A small-molecule ligand and the protein it binds are described below.
Small molecule (SMILES): Cc1cn([C@H]2C[C@H](O[P](=O)(O)OC[C@H]3O[C@@H](n4cc(C)c(=O)[nH]c4=O)C[C@@H]3O[P](=O)(O)OC[C@H]3O[C@@H](n4ccc(N)nc4=O)C[C@@H]3O[P](=O)(O)OC[C@H]3O[C@@H](n4cnc5c(=O)nc(N)[nH]c54)C[C@@H]3O[P](=O)(O)OC[C@H]3O[C@@H](n4cnc5c(=O)nc(N)[nH]c54)C[C@@H]3O)[C@@H](COP(=O)(O)O)O2)c(=O)[nH]c1=O

Sequence of chain 1.D:
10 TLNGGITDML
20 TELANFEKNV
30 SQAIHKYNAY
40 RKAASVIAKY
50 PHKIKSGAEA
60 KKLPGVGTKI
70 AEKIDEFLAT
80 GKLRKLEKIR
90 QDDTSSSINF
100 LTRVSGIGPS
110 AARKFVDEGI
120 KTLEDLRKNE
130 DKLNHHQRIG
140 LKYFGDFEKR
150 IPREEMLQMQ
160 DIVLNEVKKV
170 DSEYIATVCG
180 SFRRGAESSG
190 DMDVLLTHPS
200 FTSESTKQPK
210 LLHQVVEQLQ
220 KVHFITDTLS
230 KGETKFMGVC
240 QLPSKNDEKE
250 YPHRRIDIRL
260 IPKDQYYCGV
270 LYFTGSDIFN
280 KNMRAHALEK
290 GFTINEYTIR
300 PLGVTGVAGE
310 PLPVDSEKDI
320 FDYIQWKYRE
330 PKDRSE

Binding-site contacts:
Ligand atom C1' contacts residue ALA38 of chain 1.D at 3.6 Å (hydrophobic).
Ligand atom C4' contacts residue GLY64 of chain 1.D at 3.4 Å.
Ligand atom OP1 contacts residue NA1 of chain 1.G at 2.6 Å (h-bond).
Ligand atom OP1 contacts residue THR67 of chain 1.D at 3.7 Å.
Ligand atom OP1 contacts residue GLY64 of chain 1.D at 2.9 Å (h-bond).
Ligand atom P contacts residue LYS68 of chain 1.D at 3.7 Å.
Ligand atom OP1 contacts residue GLY66 of chain 1.D at 2.9 Å (h-bond).
Ligand atom C5' contacts residue TYR39 of chain 1.D at 3.7 Å (hydrophobic).
Ligand atom OP2 contacts residue VAL65 of chain 1.D at 3.7 Å.
Ligand atom P contacts residue GLY64 of chain 1.D at 3.8 Å.
Ligand atom P contacts residue NA1 of chain 1.G at 3.7 Å.
Ligand atom O2 contacts residue ALA38 of chain 1.D at 3.7 Å.
Ligand atom O3' contacts residue GLY66 of chain 1.D at 4.0 Å.
Ligand atom OP2 contacts residue GLY66 of chain 1.D at 3.6 Å.
Ligand atom OP1 contacts residue PRO63 of chain 1.D at 3.7 Å.
Ligand atom OP1 contacts residue LYS68 of chain 1.D at 2.8 Å (salt-bridge).
Ligand atom O5' contacts residue LYS35 of chain 1.D at 3.8 Å.
Ligand atom C5' contacts residue GLY66 of chain 1.D at 3.5 Å.
Ligand atom OP2 contacts residue NA1 of chain 1.G at 3.9 Å.
Ligand atom OP2 contacts residue LYS68 of chain 1.D at 3.2 Å.
Ligand atom C5' contacts residue GLY64 of chain 1.D at 3.3 Å.
Ligand atom OP2 contacts residue THR67 of chain 1.D at 3.9 Å.
Ligand atom P contacts residue GLY66 of chain 1.D at 3.7 Å.
Ligand atom P contacts residue LYS35 of chain 1.D at 3.8 Å.
Ligand atom P contacts residue ILE69 of chain 1.D at 3.9 Å.
Ligand atom C3' contacts residue GLY66 of chain 1.D at 3.8 Å.
Ligand atom OP1 contacts residue ILE69 of chain 1.D at 2.9 Å (h-bond).
Ligand atom O5' contacts residue GLY66 of chain 1.D at 3.4 Å.
Ligand atom O4' contacts residue LYS35 of chain 1.D at 4.0 Å.
Ligand atom O3' contacts residue VAL65 of chain 1.D at 3.9 Å.
Ligand atom C6 contacts residue LYS35 of chain 1.D at 4.0 Å.
Ligand atom O4' contacts residue ALA38 of chain 1.D at 3.3 Å.
Ligand atom O3' contacts residue ILE69 of chain 1.D at 3.6 Å.
Ligand atom OP3 contacts residue LYS35 of chain 1.D at 2.8 Å (salt-bridge).
Ligand atom OP1 contacts residue VAL65 of chain 1.D at 3.4 Å (h-bond).
Ligand atom C7 contacts residue LYS35 of chain 1.D at 3.8 Å.
Ligand atom OP2 contacts residue LYS35 of chain 1.D at 3.7 Å.
Ligand atom P contacts residue VAL65 of chain 1.D at 3.9 Å.
Ligand atom O3' contacts residue GLY64 of chain 1.D at 3.5 Å.
Ligand atom OP1 contacts residue LEU62 of chain 1.D at 3.7 Å.